Sequence of chain 1.A:
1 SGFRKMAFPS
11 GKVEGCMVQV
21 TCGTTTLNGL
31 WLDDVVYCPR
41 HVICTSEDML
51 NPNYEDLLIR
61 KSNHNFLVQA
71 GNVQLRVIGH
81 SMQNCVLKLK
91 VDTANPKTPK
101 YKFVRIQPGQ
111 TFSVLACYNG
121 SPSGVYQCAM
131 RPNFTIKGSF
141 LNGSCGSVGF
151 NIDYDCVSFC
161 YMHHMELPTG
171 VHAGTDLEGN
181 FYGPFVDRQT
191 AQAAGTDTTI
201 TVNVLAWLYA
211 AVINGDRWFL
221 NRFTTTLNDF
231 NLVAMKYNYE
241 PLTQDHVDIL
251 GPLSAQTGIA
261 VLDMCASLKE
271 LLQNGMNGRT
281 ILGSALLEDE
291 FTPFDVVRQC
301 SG

The protein below binds the small molecule below.
Small molecule (SMILES): O=C(Nc1cncc2ccccc12)[C@@H]1CCOc2cc(Cl)c(Cl)cc21

Binding-site contacts:
Ligand atom CL1 contacts residue HIS41 of chain 1.A at 3.2 Å.
Ligand atom C10 contacts residue ASN142 of chain 1.A at 3.8 Å.
Ligand atom CL contacts residue ARG188 of chain 1.A at 3.0 Å.
Ligand atom C11 contacts residue PHE140 of chain 1.A at 3.5 Å (hydrophobic).
Ligand atom C17 contacts residue MET165 of chain 1.A at 3.7 Å (hydrophobic).
Ligand atom C11 contacts residue GLU166 of chain 1.A at 3.3 Å.
Ligand atom C17 contacts residue HIS41 of chain 1.A at 3.7 Å.
Ligand atom C11 contacts residue LEU141 of chain 1.A at 3.6 Å (hydrophobic).
Ligand atom O1 contacts residue MET165 of chain 1.A at 3.5 Å.
Ligand atom C8 contacts residue HIS163 of chain 1.A at 3.1 Å.
Ligand atom N contacts residue CYS145 of chain 1.A at 3.5 Å (h-bond).
Ligand atom O1 contacts residue GLU166 of chain 1.A at 3.1 Å (salt-bridge).
Ligand atom N1 contacts residue SER144 of chain 1.A at 3.4 Å (h-bond).
Ligand atom C12 contacts residue ASN142 of chain 1.A at 3.8 Å.
Ligand atom C9 contacts residue HIS163 of chain 1.A at 3.8 Å.
Ligand atom CL contacts residue MET165 of chain 1.A at 3.4 Å.
Ligand atom C contacts residue MET165 of chain 1.A at 3.7 Å (hydrophobic).
Ligand atom CL1 contacts residue MET165 of chain 1.A at 3.9 Å.
Ligand atom C11 contacts residue ASN142 of chain 1.A at 3.7 Å.
Ligand atom CL1 contacts residue ASP187 of chain 1.A at 3.6 Å.
Ligand atom CL contacts residue GLN189 of chain 1.A at 3.4 Å.
Ligand atom C18 contacts residue MET165 of chain 1.A at 3.7 Å (hydrophobic).
Ligand atom C9 contacts residue LEU141 of chain 1.A at 3.6 Å (hydrophobic).
Ligand atom C8 contacts residue SER144 of chain 1.A at 3.8 Å.
Ligand atom C9 contacts residue GLU166 of chain 1.A at 3.5 Å.
Ligand atom N1 contacts residue HIS163 of chain 1.A at 2.6 Å (h-bond).
Ligand atom CL contacts residue MET49 of chain 1.A at 3.5 Å.
Ligand atom C10 contacts residue LEU141 of chain 1.A at 3.5 Å (hydrophobic).
Ligand atom CL1 contacts residue HIS164 of chain 1.A at 3.7 Å.
Ligand atom C2 contacts residue GLN189 of chain 1.A at 3.6 Å.
Ligand atom C10 contacts residue GLU166 of chain 1.A at 3.7 Å.
Ligand atom C contacts residue MET49 of chain 1.A at 3.7 Å (hydrophobic).
Ligand atom C1 contacts residue GLN189 of chain 1.A at 3.1 Å.
Ligand atom C17 contacts residue HIS164 of chain 1.A at 3.3 Å.
Ligand atom N1 contacts residue PHE140 of chain 1.A at 3.6 Å.
Ligand atom C14 contacts residue ASN142 of chain 1.A at 3.6 Å.
Ligand atom CL contacts residue ASP187 of chain 1.A at 3.6 Å.
Ligand atom C9 contacts residue PHE140 of chain 1.A at 3.4 Å (hydrophobic).
Ligand atom O contacts residue GLN189 of chain 1.A at 3.1 Å (h-bond).
Ligand atom C10 contacts residue PHE140 of chain 1.A at 3.9 Å (hydrophobic).

Sequence of chain 1.B:
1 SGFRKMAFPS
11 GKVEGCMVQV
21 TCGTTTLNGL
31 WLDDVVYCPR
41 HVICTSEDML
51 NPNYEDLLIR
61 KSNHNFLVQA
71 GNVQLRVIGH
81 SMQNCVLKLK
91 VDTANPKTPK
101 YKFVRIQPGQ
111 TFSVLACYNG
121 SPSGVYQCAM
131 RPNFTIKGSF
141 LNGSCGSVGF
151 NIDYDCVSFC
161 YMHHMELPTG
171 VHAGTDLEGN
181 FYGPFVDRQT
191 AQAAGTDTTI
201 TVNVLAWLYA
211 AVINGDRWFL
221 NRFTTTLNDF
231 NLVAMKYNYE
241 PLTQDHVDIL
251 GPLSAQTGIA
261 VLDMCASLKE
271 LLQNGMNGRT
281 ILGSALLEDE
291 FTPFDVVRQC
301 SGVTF